A small-molecule ligand and the protein it binds are described below.
Small molecule (SMILES): CC(=O)N[C@@H]1[C@@H](O)[C@H](O)[C@@H](CO)O[C@H]1O

Sequence of chain 1.A:
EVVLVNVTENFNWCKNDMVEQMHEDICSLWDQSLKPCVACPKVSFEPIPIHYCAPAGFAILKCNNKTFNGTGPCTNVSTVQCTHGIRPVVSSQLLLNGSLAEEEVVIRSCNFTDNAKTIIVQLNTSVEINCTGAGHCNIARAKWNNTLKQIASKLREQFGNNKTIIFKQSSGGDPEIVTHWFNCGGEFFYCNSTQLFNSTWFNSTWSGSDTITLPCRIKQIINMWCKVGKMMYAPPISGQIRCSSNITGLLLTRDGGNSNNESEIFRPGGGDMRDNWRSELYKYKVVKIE

Binding-site contacts:
Ligand atom C7 contacts residue ASN95 of chain 1.A at 4.1 Å.
Ligand atom C6 contacts residue ASN83 of chain 1.A at 3.7 Å.
Ligand atom C2 contacts residue ASN95 of chain 1.A at 2.2 Å.
Ligand atom N2 contacts residue ASN95 of chain 1.A at 3.0 Å (h-bond).
Ligand atom O5 contacts residue VAL3 of chain 1.A at 3.9 Å.
Ligand atom C3 contacts residue ASN95 of chain 1.A at 3.6 Å.
Ligand atom C1 contacts residue ASN83 of chain 1.A at 3.8 Å.
Ligand atom C4 contacts residue ASN95 of chain 1.A at 4.0 Å.
Ligand atom O5 contacts residue ASN95 of chain 1.A at 2.3 Å (h-bond).
Ligand atom O5 contacts residue ASN83 of chain 1.A at 3.3 Å (h-bond).
Ligand atom C5 contacts residue VAL3 of chain 1.A at 4.3 Å (hydrophobic).
Ligand atom C6 contacts residue VAL3 of chain 1.A at 3.5 Å (hydrophobic).
Ligand atom C1 contacts residue ASN95 of chain 1.A at 1.4 Å.
Ligand atom O6 contacts residue VAL3 of chain 1.A at 3.5 Å.
Ligand atom C5 contacts residue ASN95 of chain 1.A at 3.6 Å.
Ligand atom O3 contacts residue ASN95 of chain 1.A at 4.4 Å.
Ligand atom C5 contacts residue ASN83 of chain 1.A at 4.1 Å.